Binding-site contacts:
Ligand atom C4 contacts residue ASN181 of chain 1.A at 4.3 Å.
Ligand atom C8 contacts residue TYR292 of chain 1.A at 3.3 Å (hydrophobic).
Ligand atom C6 contacts residue GLN270 of chain 1.A at 4.2 Å.
Ligand atom C6 contacts residue GLU271 of chain 1.A at 3.1 Å.
Ligand atom C2 contacts residue ASN181 of chain 1.A at 2.5 Å.
Ligand atom C1 contacts residue GLN270 of chain 1.A at 4.1 Å.
Ligand atom N2 contacts residue THR183 of chain 1.A at 3.5 Å (h-bond).
Ligand atom C3 contacts residue ASN181 of chain 1.A at 3.8 Å.
Ligand atom C1 contacts residue THR183 of chain 1.A at 3.0 Å.
Ligand atom O5 contacts residue GLN270 of chain 1.A at 3.6 Å.
Ligand atom O3 contacts residue GLU294 of chain 1.A at 3.6 Å (salt-bridge).
Ligand atom C4 contacts residue THR183 of chain 1.A at 4.2 Å.
Ligand atom C7 contacts residue ASN181 of chain 1.A at 3.4 Å.
Ligand atom O7 contacts residue THR183 of chain 1.A at 4.3 Å.
Ligand atom N2 contacts residue ASN181 of chain 1.A at 2.9 Å (h-bond).
Ligand atom O6 contacts residue GLN270 of chain 1.A at 4.1 Å.
Ligand atom C1 contacts residue ASN181 of chain 1.A at 1.4 Å.
Ligand atom O5 contacts residue THR183 of chain 1.A at 3.7 Å.
Ligand atom C5 contacts residue THR183 of chain 1.A at 3.7 Å.
Ligand atom O5 contacts residue ASN181 of chain 1.A at 2.4 Å (h-bond).
Ligand atom C2 contacts residue GLU294 of chain 1.A at 4.2 Å.
Ligand atom O6 contacts residue GLU271 of chain 1.A at 2.5 Å (salt-bridge).
Ligand atom C8 contacts residue ASN181 of chain 1.A at 4.1 Å.
Ligand atom O7 contacts residue ASN234 of chain 1.A at 4.3 Å.
Ligand atom N2 contacts residue GLU294 of chain 1.A at 3.3 Å (salt-bridge).
Ligand atom O7 contacts residue ASN181 of chain 1.A at 3.5 Å (h-bond).
Ligand atom C8 contacts residue PHE184 of chain 1.A at 3.9 Å (hydrophobic).
Ligand atom C2 contacts residue THR183 of chain 1.A at 3.6 Å.
Ligand atom C3 contacts residue GLU294 of chain 1.A at 3.8 Å.
Ligand atom C7 contacts residue GLU294 of chain 1.A at 4.1 Å.
Ligand atom C8 contacts residue GLU294 of chain 1.A at 4.0 Å.
Ligand atom C3 contacts residue THR183 of chain 1.A at 3.7 Å.
Ligand atom C5 contacts residue ASN181 of chain 1.A at 3.7 Å.
Ligand atom C8 contacts residue ASN234 of chain 1.A at 4.2 Å.

Sequence of chain 1.A:
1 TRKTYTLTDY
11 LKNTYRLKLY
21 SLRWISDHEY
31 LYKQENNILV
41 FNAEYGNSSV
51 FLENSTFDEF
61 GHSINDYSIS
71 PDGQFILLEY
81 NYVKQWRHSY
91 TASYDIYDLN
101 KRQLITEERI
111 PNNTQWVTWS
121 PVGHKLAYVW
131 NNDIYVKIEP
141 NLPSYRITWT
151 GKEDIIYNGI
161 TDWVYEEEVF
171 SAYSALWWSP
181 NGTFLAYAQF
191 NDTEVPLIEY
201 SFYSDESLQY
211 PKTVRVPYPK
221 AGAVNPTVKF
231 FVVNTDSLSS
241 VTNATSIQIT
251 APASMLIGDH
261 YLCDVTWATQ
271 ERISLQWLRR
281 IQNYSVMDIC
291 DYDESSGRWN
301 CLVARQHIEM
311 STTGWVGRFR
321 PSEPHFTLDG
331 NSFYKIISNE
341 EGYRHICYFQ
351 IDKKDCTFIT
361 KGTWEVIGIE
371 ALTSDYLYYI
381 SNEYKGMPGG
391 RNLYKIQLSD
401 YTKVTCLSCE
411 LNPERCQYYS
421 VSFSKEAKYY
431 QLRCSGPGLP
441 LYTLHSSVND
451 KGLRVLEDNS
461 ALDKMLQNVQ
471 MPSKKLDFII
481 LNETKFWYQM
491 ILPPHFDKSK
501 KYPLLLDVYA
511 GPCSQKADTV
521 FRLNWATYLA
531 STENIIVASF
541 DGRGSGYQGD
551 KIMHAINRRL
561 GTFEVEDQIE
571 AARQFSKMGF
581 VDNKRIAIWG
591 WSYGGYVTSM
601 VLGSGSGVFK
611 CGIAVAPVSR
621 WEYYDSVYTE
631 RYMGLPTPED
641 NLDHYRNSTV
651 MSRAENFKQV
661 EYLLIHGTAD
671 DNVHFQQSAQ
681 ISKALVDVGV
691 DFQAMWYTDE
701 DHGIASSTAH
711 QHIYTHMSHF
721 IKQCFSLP

This small molecule binds to this protein.
Small molecule (SMILES): CC(=O)N[C@H]1[C@H](O[C@H]2[C@H](O)[C@@H](NC(C)=O)CO[C@@H]2CO)O[C@H](CO)[C@@H](O)[C@@H]1O